Sequence of chain 1.A:
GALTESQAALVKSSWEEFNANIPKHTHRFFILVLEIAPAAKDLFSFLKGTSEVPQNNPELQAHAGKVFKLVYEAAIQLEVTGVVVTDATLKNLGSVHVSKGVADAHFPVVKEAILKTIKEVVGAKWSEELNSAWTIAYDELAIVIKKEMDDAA

Binding-site contacts:
Ligand atom O contacts residue HEM1 of chain 1.B at 2.7 Å (h-bond).
Ligand atom C4 contacts residue HEM1 of chain 1.B at 4.3 Å.
Ligand atom C5 contacts residue PHE46 of chain 1.A at 4.1 Å (hydrophobic).
Ligand atom C1 contacts residue VAL67 of chain 1.A at 3.6 Å (hydrophobic).
Ligand atom O contacts residue VAL67 of chain 1.A at 3.9 Å.
Ligand atom C2 contacts residue HEM1 of chain 1.B at 2.8 Å.
Ligand atom O contacts residue VAL110 of chain 1.A at 4.0 Å.
Ligand atom C2 contacts residue HIS63 of chain 1.A at 4.0 Å.
Ligand atom N contacts residue HIS97 of chain 1.A at 4.3 Å.
Ligand atom C3 contacts residue VAL67 of chain 1.A at 4.2 Å (hydrophobic).
Ligand atom N contacts residue HEM1 of chain 1.B at 2.1 Å.
Ligand atom C4 contacts residue ALA64 of chain 1.A at 4.0 Å (hydrophobic).
Ligand atom C5 contacts residue PHE30 of chain 1.A at 3.0 Å (hydrophobic).
Ligand atom C5 contacts residue HEM1 of chain 1.B at 4.3 Å.
Ligand atom N contacts residue VAL67 of chain 1.A at 3.6 Å.
Ligand atom C3 contacts residue HIS63 of chain 1.A at 3.2 Å.
Ligand atom C5 contacts residue PHE44 of chain 1.A at 3.4 Å (hydrophobic).
Ligand atom C3 contacts residue ALA64 of chain 1.A at 4.0 Å (hydrophobic).
Ligand atom C6 contacts residue HEM1 of chain 1.B at 3.7 Å.
Ligand atom C4 contacts residue PHE30 of chain 1.A at 3.9 Å (hydrophobic).
Ligand atom C1 contacts residue HEM1 of chain 1.B at 2.9 Å.
Ligand atom C6 contacts residue PHE30 of chain 1.A at 3.7 Å (hydrophobic).
Ligand atom C6 contacts residue PHE44 of chain 1.A at 3.4 Å (hydrophobic).
Ligand atom C2 contacts residue VAL67 of chain 1.A at 3.4 Å (hydrophobic).
Ligand atom C1 contacts residue PHE44 of chain 1.A at 4.5 Å (hydrophobic).
Ligand atom C3 contacts residue HEM1 of chain 1.B at 3.5 Å.
Ligand atom C4 contacts residue HIS63 of chain 1.A at 3.2 Å.
Ligand atom C4 contacts residue PHE46 of chain 1.A at 4.0 Å (hydrophobic).
Ligand atom C4 contacts residue PHE44 of chain 1.A at 4.5 Å (hydrophobic).
Ligand atom C6 contacts residue VAL67 of chain 1.A at 4.5 Å (hydrophobic).

This small molecule binds to this protein.
Small molecule (SMILES): O=Nc1ccccc1